The protein below binds the small molecule below.
Small molecule (SMILES): Cn1c(Cn2ccc(C(F)(F)F)c(Oc3cc(Cl)cc(C#N)c3)c2=O)n[nH]c1=O

Binding-site contacts:
Ligand atom O23 contacts residue PRO238 of chain 1.A at 3.3 Å.
Ligand atom C12 contacts residue VAL108 of chain 1.A at 3.5 Å (hydrophobic).
Ligand atom C17 contacts residue TYR320 of chain 1.A at 3.4 Å (hydrophobic).
Ligand atom O16 contacts residue VAL108 of chain 1.A at 3.7 Å.
Ligand atom CL contacts residue TRP231 of chain 1.A at 3.8 Å.
Ligand atom C6 contacts residue TYR190 of chain 1.A at 3.7 Å (hydrophobic).
Ligand atom F contacts residue LEU102 of chain 1.A at 3.3 Å.
Ligand atom F14 contacts residue VAL181 of chain 1.A at 3.5 Å.
Ligand atom C24 contacts residue LEU236 of chain 1.A at 3.8 Å (hydrophobic).
Ligand atom F14 contacts residue GLY192 of chain 1.A at 3.1 Å.
Ligand atom O contacts residue TYR190 of chain 1.A at 3.5 Å.
Ligand atom O16 contacts residue LEU236 of chain 1.A at 3.3 Å.
Ligand atom O23 contacts residue PRO227 of chain 1.A at 3.3 Å.
Ligand atom C10 contacts residue LYS103 of chain 1.A at 3.8 Å.
Ligand atom C21 contacts residue VAL108 of chain 1.A at 3.7 Å (hydrophobic).
Ligand atom C4 contacts residue TYR190 of chain 1.A at 3.5 Å (hydrophobic).
Ligand atom F15 contacts residue TYR190 of chain 1.A at 3.2 Å.
Ligand atom C6 contacts residue PHE229 of chain 1.A at 3.5 Å (hydrophobic).
Ligand atom F contacts residue TYR183 of chain 1.A at 3.0 Å.
Ligand atom C21 contacts residue PRO238 of chain 1.A at 3.5 Å (hydrophobic).
Ligand atom C3 contacts residue TYR190 of chain 1.A at 3.4 Å (hydrophobic).
Ligand atom C2 contacts residue TYR190 of chain 1.A at 3.6 Å (hydrophobic).
Ligand atom N22 contacts residue VAL108 of chain 1.A at 3.8 Å.
Ligand atom N22 contacts residue HIS237 of chain 1.A at 3.3 Å (h-bond).
Ligand atom N contacts residue LEU230 of chain 1.A at 3.2 Å (h-bond).
Ligand atom C5 contacts residue TRP231 of chain 1.A at 3.3 Å (hydrophobic).
Ligand atom C6 contacts residue TRP231 of chain 1.A at 3.4 Å (hydrophobic).
Ligand atom C7 contacts residue VAL108 of chain 1.A at 3.4 Å (hydrophobic).
Ligand atom O23 contacts residue VAL108 of chain 1.A at 3.7 Å.
Ligand atom F14 contacts residue VAL191 of chain 1.A at 3.5 Å.
Ligand atom N contacts residue TRP231 of chain 1.A at 3.3 Å.
Ligand atom C24 contacts residue PRO227 of chain 1.A at 3.7 Å (hydrophobic).
Ligand atom C3 contacts residue PHE229 of chain 1.A at 3.5 Å (hydrophobic).
Ligand atom N contacts residue PHE229 of chain 1.A at 3.3 Å.
Ligand atom N20 contacts residue PRO238 of chain 1.A at 3.6 Å.
Ligand atom C9 contacts residue LYS105 of chain 1.A at 3.5 Å.
Ligand atom N19 contacts residue LYS105 of chain 1.A at 2.9 Å (salt-bridge).
Ligand atom N20 contacts residue LYS105 of chain 1.A at 2.5 Å (salt-bridge).
Ligand atom O contacts residue VAL108 of chain 1.A at 3.4 Å.
Ligand atom C24 contacts residue HIS237 of chain 1.A at 3.3 Å.

Sequence of chain 1.A:
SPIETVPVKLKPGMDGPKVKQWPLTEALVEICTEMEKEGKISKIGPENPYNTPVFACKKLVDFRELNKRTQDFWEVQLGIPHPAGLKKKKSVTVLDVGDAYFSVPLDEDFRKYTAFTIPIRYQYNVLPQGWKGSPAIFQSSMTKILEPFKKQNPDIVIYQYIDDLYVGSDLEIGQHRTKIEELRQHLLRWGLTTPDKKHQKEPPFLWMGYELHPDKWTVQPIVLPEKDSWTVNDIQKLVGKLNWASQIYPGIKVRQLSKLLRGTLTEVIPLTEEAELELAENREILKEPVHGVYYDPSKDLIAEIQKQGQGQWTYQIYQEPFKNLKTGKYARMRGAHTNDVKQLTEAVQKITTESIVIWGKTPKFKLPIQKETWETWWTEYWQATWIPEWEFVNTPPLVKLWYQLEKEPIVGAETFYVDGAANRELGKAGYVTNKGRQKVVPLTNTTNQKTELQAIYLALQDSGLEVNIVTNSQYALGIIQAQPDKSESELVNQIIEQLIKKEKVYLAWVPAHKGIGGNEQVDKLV